Sequence of chain 1.B:
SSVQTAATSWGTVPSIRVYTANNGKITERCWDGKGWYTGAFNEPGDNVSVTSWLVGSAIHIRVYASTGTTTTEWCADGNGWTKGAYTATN

Sequence of chain 1.A:
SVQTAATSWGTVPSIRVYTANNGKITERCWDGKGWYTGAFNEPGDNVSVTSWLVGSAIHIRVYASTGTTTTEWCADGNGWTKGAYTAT

Binding-site contacts:
Ligand atom O3 contacts residue FUL1 of chain 1.F at 0.0 Å (h-bond).
Ligand atom C4 contacts residue FUL1 of chain 1.F at 0.0 Å.
Ligand atom O1 contacts residue FUL1 of chain 1.F at 1.3 Å.
Ligand atom C2 contacts residue GLU74 of chain 1.A at 3.8 Å.
Ligand atom O5 contacts residue ARG63 of chain 1.A at 2.9 Å (salt-bridge).
Ligand atom C3 contacts residue TRP32 of chain 1.B at 4.0 Å (hydrophobic).
Ligand atom O4 contacts residue ARG63 of chain 1.A at 2.9 Å (salt-bridge).
Ligand atom O2 contacts residue FUL1 of chain 1.F at 0.0 Å (h-bond).
Ligand atom O2 contacts residue GLY85 of chain 1.A at 3.6 Å.
Ligand atom O4 contacts residue GLU74 of chain 1.A at 2.7 Å (salt-bridge).
Ligand atom O3 contacts residue TYR87 of chain 1.A at 3.5 Å (h-bond).
Ligand atom C3 contacts residue FUL1 of chain 1.F at 0.0 Å.
Ligand atom O1 contacts residue TRP32 of chain 1.B at 4.0 Å.
Ligand atom C4 contacts residue TRP32 of chain 1.B at 3.9 Å (hydrophobic).
Ligand atom C3 contacts residue ALA86 of chain 1.A at 4.1 Å (hydrophobic).
Ligand atom O2 contacts residue GLU74 of chain 1.A at 4.1 Å.
Ligand atom C3 contacts residue TRP37 of chain 1.B at 3.8 Å (hydrophobic).
Ligand atom O3 contacts residue GLU74 of chain 1.A at 2.7 Å (salt-bridge).
Ligand atom C5 contacts residue ARG63 of chain 1.A at 3.9 Å.
Ligand atom O2 contacts residue ALA86 of chain 1.A at 2.9 Å (h-bond).
Ligand atom C2 contacts residue ALA86 of chain 1.A at 3.8 Å (hydrophobic).
Ligand atom C5 contacts residue TRP32 of chain 1.B at 3.6 Å (hydrophobic).
Ligand atom O4 contacts residue FUL1 of chain 1.F at 0.0 Å (h-bond).
Ligand atom C6 contacts residue PRO15 of chain 1.B at 3.7 Å (hydrophobic).
Ligand atom O5 contacts residue FUL1 of chain 1.F at 0.0 Å (h-bond).
Ligand atom C6 contacts residue ILE17 of chain 1.B at 3.9 Å (hydrophobic).
Ligand atom O3 contacts residue TRP37 of chain 1.B at 2.8 Å (h-bond).
Ligand atom C6 contacts residue TRP54 of chain 1.A at 4.1 Å (hydrophobic).
Ligand atom C5 contacts residue FUL1 of chain 1.F at 0.0 Å.
Ligand atom C6 contacts residue ARG63 of chain 1.A at 3.8 Å.
Ligand atom C6 contacts residue FUL1 of chain 1.F at 0.0 Å.
Ligand atom C2 contacts residue FUL1 of chain 1.F at 0.1 Å.
Ligand atom C4 contacts residue ARG63 of chain 1.A at 4.0 Å.
Ligand atom O3 contacts residue ALA86 of chain 1.A at 3.2 Å (h-bond).
Ligand atom C1 contacts residue FUL1 of chain 1.F at 0.1 Å.
Ligand atom C1 contacts residue ARG63 of chain 1.A at 3.8 Å.
Ligand atom C4 contacts residue GLU74 of chain 1.A at 3.8 Å.
Ligand atom C6 contacts residue TRP32 of chain 1.B at 3.5 Å (hydrophobic).
Ligand atom C3 contacts residue GLU74 of chain 1.A at 3.6 Å.
Ligand atom O4 contacts residue ILE17 of chain 1.B at 3.8 Å.

The small molecule below binds the protein below.
Small molecule (SMILES): C[C@@H]1O[C@@H](O)[C@@H](O)[C@H](O)[C@@H]1O